This protein binds this small molecule.
Small molecule (SMILES): Cc1cn([C@H]2C[C@H](O)[C@@H](CO[P](=O)(O)O[C@H]3C[C@H](n4cnc5c(=O)nc(N)[nH]c54)O[C@@H]3CO[P](=O)(O)O[C@H]3C[C@H](n4cnc5c(N)ncnc54)O[C@@H]3C)O2)c(=O)[nH]c1=O

Sequence of chain 1.A:
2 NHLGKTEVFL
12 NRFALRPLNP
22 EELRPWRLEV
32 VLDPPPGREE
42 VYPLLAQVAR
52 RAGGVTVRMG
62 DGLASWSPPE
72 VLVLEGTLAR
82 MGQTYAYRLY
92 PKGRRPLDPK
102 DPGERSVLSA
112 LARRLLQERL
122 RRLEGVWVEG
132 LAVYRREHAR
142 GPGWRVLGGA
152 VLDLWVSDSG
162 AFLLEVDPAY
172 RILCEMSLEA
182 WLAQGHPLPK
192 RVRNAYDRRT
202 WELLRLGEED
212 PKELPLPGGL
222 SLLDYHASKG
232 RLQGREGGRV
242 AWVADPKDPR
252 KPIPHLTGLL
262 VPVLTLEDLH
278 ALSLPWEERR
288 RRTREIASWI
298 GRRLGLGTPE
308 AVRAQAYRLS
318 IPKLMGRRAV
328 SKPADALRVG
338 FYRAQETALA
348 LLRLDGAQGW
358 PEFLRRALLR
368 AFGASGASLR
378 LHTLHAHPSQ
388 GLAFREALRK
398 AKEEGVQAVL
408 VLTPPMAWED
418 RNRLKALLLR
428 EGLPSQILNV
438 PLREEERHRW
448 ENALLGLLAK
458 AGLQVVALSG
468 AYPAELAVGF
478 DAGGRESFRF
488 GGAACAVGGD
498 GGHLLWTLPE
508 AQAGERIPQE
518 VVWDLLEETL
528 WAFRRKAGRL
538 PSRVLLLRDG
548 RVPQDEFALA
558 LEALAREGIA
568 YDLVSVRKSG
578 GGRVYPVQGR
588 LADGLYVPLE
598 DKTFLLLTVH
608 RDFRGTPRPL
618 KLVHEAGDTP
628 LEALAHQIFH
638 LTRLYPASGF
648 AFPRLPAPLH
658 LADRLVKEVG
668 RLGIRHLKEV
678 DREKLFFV

Binding-site contacts:
Ligand atom N1 contacts residue LEU217 of chain 1.A at 3.6 Å.
Ligand atom P contacts residue ARG232 of chain 1.A at 3.8 Å.
Ligand atom OP2 contacts residue TYR226 of chain 1.A at 2.3 Å (h-bond).
Ligand atom C5' contacts residue TRP202 of chain 1.A at 3.8 Å (hydrophobic).
Ligand atom C2' contacts residue LEU217 of chain 1.A at 3.7 Å (hydrophobic).
Ligand atom O3' contacts residue LEU223 of chain 1.A at 3.5 Å.
Ligand atom C4' contacts residue PRO255 of chain 1.A at 3.6 Å (hydrophobic).
Ligand atom C4 contacts residue PRO218 of chain 1.A at 4.0 Å (hydrophobic).
Ligand atom C2 contacts residue LEU217 of chain 1.A at 3.8 Å (hydrophobic).
Ligand atom OP1 contacts residue TYR197 of chain 1.A at 2.5 Å (h-bond).
Ligand atom O5' contacts residue TYR226 of chain 1.A at 3.6 Å (h-bond).
Ligand atom P contacts residue TYR226 of chain 1.A at 3.5 Å.
Ligand atom OP1 contacts residue ARG232 of chain 1.A at 3.5 Å (salt-bridge).
Ligand atom C5 contacts residue LEU217 of chain 1.A at 4.0 Å (hydrophobic).
Ligand atom C3' contacts residue PRO255 of chain 1.A at 3.6 Å (hydrophobic).
Ligand atom C7 contacts residue TYR226 of chain 1.A at 4.0 Å (hydrophobic).
Ligand atom O5' contacts residue TYR197 of chain 1.A at 3.9 Å.
Ligand atom C2' contacts residue TYR226 of chain 1.A at 3.7 Å (hydrophobic).
Ligand atom O3' contacts residue HIS227 of chain 1.A at 3.0 Å (h-bond).
Ligand atom C2' contacts residue TYR226 of chain 1.A at 3.6 Å (hydrophobic).
Ligand atom O5' contacts residue ARG232 of chain 1.A at 4.1 Å.
Ligand atom O3' contacts residue PRO255 of chain 1.A at 2.6 Å (h-bond).
Ligand atom O5' contacts residue HIS227 of chain 1.A at 3.9 Å.
Ligand atom O4' contacts residue ILE254 of chain 1.A at 3.3 Å.
Ligand atom O3' contacts residue TRP202 of chain 1.A at 4.0 Å.
Ligand atom C1' contacts residue ILE254 of chain 1.A at 3.5 Å (hydrophobic).
Ligand atom C2' contacts residue LEU223 of chain 1.A at 3.6 Å (hydrophobic).
Ligand atom O4 contacts residue PRO218 of chain 1.A at 3.8 Å.
Ligand atom C4' contacts residue ILE254 of chain 1.A at 3.7 Å (hydrophobic).
Ligand atom C6 contacts residue LEU217 of chain 1.A at 3.7 Å (hydrophobic).
Ligand atom OP2 contacts residue ARG232 of chain 1.A at 3.4 Å (salt-bridge).
Ligand atom P contacts residue TYR197 of chain 1.A at 3.7 Å.
Ligand atom C3' contacts residue TYR226 of chain 1.A at 3.8 Å (hydrophobic).
Ligand atom N3 contacts residue LEU217 of chain 1.A at 4.0 Å.
Ligand atom O3' contacts residue HIS256 of chain 1.A at 3.4 Å.
Ligand atom O2 contacts residue PRO255 of chain 1.A at 3.8 Å.
Ligand atom O2 contacts residue ILE254 of chain 1.A at 3.2 Å.
Ligand atom N2 contacts residue ILE254 of chain 1.A at 3.8 Å.
Ligand atom C3' contacts residue HIS227 of chain 1.A at 3.2 Å.
Ligand atom OP1 contacts residue ASN195 of chain 1.A at 3.9 Å.